Binding-site contacts:
Ligand atom C1 contacts residue ASN657 of chain 1.A at 1.4 Å.
Ligand atom N2 contacts residue ASN657 of chain 1.A at 2.9 Å (h-bond).
Ligand atom C4 contacts residue ASN657 of chain 1.A at 4.2 Å.
Ligand atom C8 contacts residue ASN657 of chain 1.A at 4.1 Å.
Ligand atom O5 contacts residue ASN657 of chain 1.A at 2.4 Å (h-bond).
Ligand atom C3 contacts residue ASN657 of chain 1.A at 3.8 Å.
Ligand atom C7 contacts residue ASN657 of chain 1.A at 3.2 Å.
Ligand atom C2 contacts residue ASN657 of chain 1.A at 2.5 Å.
Ligand atom C5 contacts residue ASN657 of chain 1.A at 3.7 Å.
Ligand atom O7 contacts residue ASN657 of chain 1.A at 3.5 Å (h-bond).

Sequence of chain 1.A:
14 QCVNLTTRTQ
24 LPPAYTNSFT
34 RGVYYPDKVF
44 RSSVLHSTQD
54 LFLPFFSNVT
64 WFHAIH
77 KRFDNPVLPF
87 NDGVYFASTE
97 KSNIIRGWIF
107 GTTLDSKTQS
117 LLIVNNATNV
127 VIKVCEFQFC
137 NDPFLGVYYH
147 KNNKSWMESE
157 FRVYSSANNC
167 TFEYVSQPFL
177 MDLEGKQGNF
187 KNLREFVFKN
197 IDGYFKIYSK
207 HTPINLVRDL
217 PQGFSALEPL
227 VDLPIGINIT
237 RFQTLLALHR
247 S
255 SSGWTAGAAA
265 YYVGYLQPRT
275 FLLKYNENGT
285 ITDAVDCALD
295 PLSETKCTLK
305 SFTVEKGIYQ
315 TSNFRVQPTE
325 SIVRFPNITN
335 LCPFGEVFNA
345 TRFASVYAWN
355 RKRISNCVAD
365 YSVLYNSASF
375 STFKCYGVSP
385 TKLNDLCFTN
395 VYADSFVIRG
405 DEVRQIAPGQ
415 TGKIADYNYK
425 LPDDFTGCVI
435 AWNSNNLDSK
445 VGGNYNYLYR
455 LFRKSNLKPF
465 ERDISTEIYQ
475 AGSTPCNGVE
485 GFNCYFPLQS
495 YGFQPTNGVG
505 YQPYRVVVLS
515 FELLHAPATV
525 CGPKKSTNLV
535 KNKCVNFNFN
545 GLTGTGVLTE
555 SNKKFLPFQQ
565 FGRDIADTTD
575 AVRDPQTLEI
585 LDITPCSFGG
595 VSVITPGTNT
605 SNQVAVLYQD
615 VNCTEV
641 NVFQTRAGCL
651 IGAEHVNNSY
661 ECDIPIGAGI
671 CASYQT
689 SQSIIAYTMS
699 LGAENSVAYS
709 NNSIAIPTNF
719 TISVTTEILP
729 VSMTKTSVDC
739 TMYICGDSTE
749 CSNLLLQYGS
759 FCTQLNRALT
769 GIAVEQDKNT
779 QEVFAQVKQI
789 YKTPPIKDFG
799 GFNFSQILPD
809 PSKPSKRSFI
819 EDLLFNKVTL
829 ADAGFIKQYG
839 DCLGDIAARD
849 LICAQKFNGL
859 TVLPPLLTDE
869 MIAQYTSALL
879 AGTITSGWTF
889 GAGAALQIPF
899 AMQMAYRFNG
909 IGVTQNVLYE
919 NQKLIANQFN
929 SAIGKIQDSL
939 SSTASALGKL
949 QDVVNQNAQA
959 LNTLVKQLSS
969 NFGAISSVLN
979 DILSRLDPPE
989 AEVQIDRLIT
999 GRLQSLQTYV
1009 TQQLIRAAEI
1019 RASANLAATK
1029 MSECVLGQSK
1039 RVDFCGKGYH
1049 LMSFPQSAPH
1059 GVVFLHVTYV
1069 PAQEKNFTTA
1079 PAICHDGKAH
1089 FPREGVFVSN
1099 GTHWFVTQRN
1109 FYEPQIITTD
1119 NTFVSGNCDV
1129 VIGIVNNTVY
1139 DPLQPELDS

The small molecule below binds the protein below.
Small molecule (SMILES): CC(=O)N[C@@H]1[C@@H](O)[C@H](O)[C@@H](CO)O[C@H]1O